Binding-site contacts:
Ligand atom C5 contacts residue ASN271 of chain 1.C at 3.7 Å.
Ligand atom O7 contacts residue ASN271 of chain 1.C at 4.1 Å.
Ligand atom C1 contacts residue ASN271 of chain 1.C at 1.4 Å.
Ligand atom C3 contacts residue ASN271 of chain 1.C at 3.8 Å.
Ligand atom O5 contacts residue ILE292 of chain 1.C at 3.7 Å.
Ligand atom N2 contacts residue ASN271 of chain 1.C at 2.9 Å (h-bond).
Ligand atom C2 contacts residue ASN271 of chain 1.C at 2.5 Å.
Ligand atom C1 contacts residue ILE292 of chain 1.C at 4.2 Å (hydrophobic).
Ligand atom O5 contacts residue ASN271 of chain 1.C at 2.4 Å (h-bond).
Ligand atom O6 contacts residue ILE292 of chain 1.C at 3.6 Å.
Ligand atom C7 contacts residue ASN271 of chain 1.C at 3.7 Å.
Ligand atom C4 contacts residue ASN271 of chain 1.C at 4.3 Å.

Sequence of chain 1.C:
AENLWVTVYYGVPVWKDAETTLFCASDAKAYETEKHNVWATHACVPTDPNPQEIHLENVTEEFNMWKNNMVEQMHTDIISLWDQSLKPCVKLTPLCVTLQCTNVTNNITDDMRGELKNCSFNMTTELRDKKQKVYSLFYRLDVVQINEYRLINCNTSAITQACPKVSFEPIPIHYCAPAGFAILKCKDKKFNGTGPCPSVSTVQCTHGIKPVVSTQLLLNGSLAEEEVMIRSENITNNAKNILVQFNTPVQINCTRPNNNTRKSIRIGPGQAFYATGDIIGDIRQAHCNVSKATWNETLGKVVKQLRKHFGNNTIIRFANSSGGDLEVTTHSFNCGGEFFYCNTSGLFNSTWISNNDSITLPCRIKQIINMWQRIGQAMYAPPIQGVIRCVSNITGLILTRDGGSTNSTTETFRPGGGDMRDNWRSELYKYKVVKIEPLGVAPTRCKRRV

The protein below binds the small molecule below.
Small molecule (SMILES): CC(=O)N[C@H]1[C@H](O[C@H]2[C@H](O)[C@@H](NC(C)=O)CO[C@@H]2CO)O[C@H](CO)[C@@H](O)[C@@H]1O